The small molecule below binds the protein below.
Small molecule (SMILES): O=C(O)C[C@H]1CCC[C@@H]1C(=O)c1ccccc1

Sequence of chain 1.C:
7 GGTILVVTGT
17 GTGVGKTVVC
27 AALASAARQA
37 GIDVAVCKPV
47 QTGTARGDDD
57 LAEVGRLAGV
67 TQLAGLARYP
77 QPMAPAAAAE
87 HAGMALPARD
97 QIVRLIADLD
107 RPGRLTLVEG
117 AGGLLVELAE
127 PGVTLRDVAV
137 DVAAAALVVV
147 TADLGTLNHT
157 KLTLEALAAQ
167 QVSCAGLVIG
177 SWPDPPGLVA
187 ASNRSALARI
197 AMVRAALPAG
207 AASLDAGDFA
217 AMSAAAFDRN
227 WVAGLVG

Sequence of chain 1.D:
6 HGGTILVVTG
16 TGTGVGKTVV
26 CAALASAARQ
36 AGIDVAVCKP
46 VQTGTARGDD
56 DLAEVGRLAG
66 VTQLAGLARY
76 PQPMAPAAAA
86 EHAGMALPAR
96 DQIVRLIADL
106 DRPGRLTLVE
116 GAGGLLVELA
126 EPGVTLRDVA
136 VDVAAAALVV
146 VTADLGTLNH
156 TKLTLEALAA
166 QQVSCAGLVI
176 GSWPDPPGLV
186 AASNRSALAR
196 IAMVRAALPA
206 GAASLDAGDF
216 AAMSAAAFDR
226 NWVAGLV

Binding-site contacts:
Ligand atom O16 contacts residue KUD1 of chain 1.M at 0.7 Å (h-bond).
Ligand atom C11 contacts residue KUD1 of chain 1.M at 0.6 Å.
Ligand atom O17 contacts residue GLY19 of chain 1.C at 3.1 Å (h-bond).
Ligand atom O16 contacts residue GLY118 of chain 1.C at 3.1 Å (h-bond).
Ligand atom C09 contacts residue THR18 of chain 1.C at 3.6 Å.
Ligand atom O17 contacts residue SO41 of chain 1.O at 2.9 Å (h-bond).
Ligand atom O15 contacts residue SO41 of chain 1.O at 3.0 Å (h-bond).
Ligand atom C03 contacts residue LEU150 of chain 1.D at 3.4 Å (hydrophobic).
Ligand atom C08 contacts residue KUD1 of chain 1.M at 0.7 Å.
Ligand atom O17 contacts residue KUD1 of chain 1.M at 0.7 Å (h-bond).
Ligand atom C12 contacts residue KUD1 of chain 1.M at 0.5 Å.
Ligand atom C13 contacts residue KUD1 of chain 1.M at 0.8 Å.
Ligand atom C09 contacts residue KUD1 of chain 1.M at 0.2 Å.
Ligand atom C09 contacts residue SO41 of chain 1.O at 2.8 Å.
Ligand atom C11 contacts residue THR18 of chain 1.C at 3.2 Å.
Ligand atom C03 contacts residue KUD1 of chain 1.M at 0.4 Å.
Ligand atom O16 contacts residue ALA117 of chain 1.C at 3.0 Å.
Ligand atom C14 contacts residue KUD1 of chain 1.M at 0.9 Å.
Ligand atom O15 contacts residue KUD1 of chain 1.M at 0.3 Å (h-bond).
Ligand atom O15 contacts residue LYS22 of chain 1.C at 2.8 Å (salt-bridge).
Ligand atom C06 contacts residue ALA117 of chain 1.C at 3.2 Å (hydrophobic).
Ligand atom C06 contacts residue PRO81 of chain 1.C at 3.5 Å (hydrophobic).
Ligand atom C02 contacts residue SO41 of chain 1.S at 2.8 Å.
Ligand atom C08 contacts residue SO41 of chain 1.O at 3.5 Å.
Ligand atom C02 contacts residue KUD1 of chain 1.M at 0.3 Å.
Ligand atom O17 contacts residue THR18 of chain 1.C at 2.7 Å (h-bond).
Ligand atom C04 contacts residue THR18 of chain 1.C at 3.3 Å.
Ligand atom C10 contacts residue KUD1 of chain 1.M at 1.0 Å.
Ligand atom C12 contacts residue MET79 of chain 1.C at 3.4 Å (hydrophobic).
Ligand atom C07 contacts residue KUD1 of chain 1.M at 0.4 Å.
Ligand atom C04 contacts residue KUD1 of chain 1.M at 0.3 Å.
Ligand atom O15 contacts residue GLY118 of chain 1.C at 3.4 Å (h-bond).
Ligand atom C01 contacts residue VAL122 of chain 1.C at 3.4 Å (hydrophobic).
Ligand atom C10 contacts residue THR48 of chain 1.C at 3.5 Å.
Ligand atom C09 contacts residue LYS22 of chain 1.C at 3.3 Å.
Ligand atom C12 contacts residue THR48 of chain 1.C at 3.0 Å.
Ligand atom C05 contacts residue KUD1 of chain 1.M at 0.2 Å.
Ligand atom O17 contacts residue LYS22 of chain 1.C at 3.0 Å (salt-bridge).
Ligand atom C06 contacts residue KUD1 of chain 1.M at 0.1 Å.
Ligand atom C01 contacts residue KUD1 of chain 1.M at 0.2 Å.